Binding-site contacts:
Ligand atom OP1 contacts residue LYS45 of chain 53.F at 4.3 Å.
Ligand atom N3 contacts residue TRP47 of chain 27.E at 3.9 Å.
Ligand atom C8 contacts residue TRP47 of chain 27.E at 4.0 Å (hydrophobic).
Ligand atom C1' contacts residue TRP47 of chain 27.E at 4.3 Å (hydrophobic).
Ligand atom N9 contacts residue TRP47 of chain 27.E at 4.0 Å.
Ligand atom O4' contacts residue TRP47 of chain 27.E at 4.0 Å.
Ligand atom C2' contacts residue LYS143 of chain 27.E at 4.5 Å.
Ligand atom N9 contacts residue LYS143 of chain 27.E at 3.8 Å.
Ligand atom C8 contacts residue GLU140 of chain 27.E at 4.1 Å.
Ligand atom O2' contacts residue GLU140 of chain 27.E at 3.0 Å (salt-bridge).
Ligand atom C6 contacts residue TRP47 of chain 27.E at 3.9 Å (hydrophobic).
Ligand atom N6 contacts residue TRP47 of chain 27.E at 4.2 Å.
Ligand atom C8 contacts residue LYS143 of chain 27.E at 2.8 Å.
Ligand atom N1 contacts residue TRP47 of chain 27.E at 3.8 Å.
Ligand atom O4' contacts residue GLU140 of chain 27.E at 4.1 Å.
Ligand atom O4' contacts residue LYS143 of chain 27.E at 4.2 Å.
Ligand atom N7 contacts residue TRP47 of chain 27.E at 4.0 Å.
Ligand atom N9 contacts residue GLU140 of chain 27.E at 4.1 Å.
Ligand atom C5 contacts residue TRP47 of chain 27.E at 4.0 Å (hydrophobic).
Ligand atom C2 contacts residue TRP47 of chain 27.E at 3.8 Å (hydrophobic).
Ligand atom N7 contacts residue LYS143 of chain 27.E at 3.7 Å.
Ligand atom C1' contacts residue GLU140 of chain 27.E at 3.2 Å.
Ligand atom C1' contacts residue LYS143 of chain 27.E at 4.0 Å.
Ligand atom C2' contacts residue GLU140 of chain 27.E at 3.5 Å.
Ligand atom C4 contacts residue TRP47 of chain 27.E at 3.9 Å (hydrophobic).

Sequence of chain 53.F:
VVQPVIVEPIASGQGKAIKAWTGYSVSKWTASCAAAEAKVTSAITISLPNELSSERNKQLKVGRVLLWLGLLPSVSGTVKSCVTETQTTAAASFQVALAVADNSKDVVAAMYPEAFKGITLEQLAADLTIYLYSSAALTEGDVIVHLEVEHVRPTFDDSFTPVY

Sequence of chain 27.E:
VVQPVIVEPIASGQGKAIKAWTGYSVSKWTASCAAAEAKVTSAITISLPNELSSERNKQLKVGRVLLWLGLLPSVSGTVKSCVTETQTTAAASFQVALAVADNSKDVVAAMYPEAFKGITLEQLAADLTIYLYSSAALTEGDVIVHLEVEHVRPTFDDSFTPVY

The small molecule below binds the protein below.
Small molecule (SMILES): Nc1ncnc2c1ncn2[C@@H]1O[C@H](COP(=O)=O)[C@@H](O[P](=O)(O)OC[C@H]2O[C@@H](n3ccc(=O)[nH]c3=O)[C@H](O)[C@@H]2O)[C@H]1O